Sequence of chain 1.Z:
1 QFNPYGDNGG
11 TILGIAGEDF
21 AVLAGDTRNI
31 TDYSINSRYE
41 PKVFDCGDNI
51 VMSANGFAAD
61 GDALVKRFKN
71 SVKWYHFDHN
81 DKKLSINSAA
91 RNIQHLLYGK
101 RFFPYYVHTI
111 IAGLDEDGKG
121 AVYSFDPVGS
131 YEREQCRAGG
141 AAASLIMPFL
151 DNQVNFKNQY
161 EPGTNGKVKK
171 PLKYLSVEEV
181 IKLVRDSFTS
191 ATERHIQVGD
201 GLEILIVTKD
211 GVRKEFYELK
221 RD

Sequence of chain 1.Y:
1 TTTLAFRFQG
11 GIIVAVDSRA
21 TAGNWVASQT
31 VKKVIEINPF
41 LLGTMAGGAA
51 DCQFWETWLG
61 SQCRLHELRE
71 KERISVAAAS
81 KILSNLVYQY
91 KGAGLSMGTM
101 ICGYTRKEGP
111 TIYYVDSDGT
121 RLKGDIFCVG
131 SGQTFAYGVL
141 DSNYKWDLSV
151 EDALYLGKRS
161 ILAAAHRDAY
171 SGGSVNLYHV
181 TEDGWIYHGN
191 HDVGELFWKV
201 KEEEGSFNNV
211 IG

This protein binds this small molecule.
Small molecule (SMILES): CC(C)C[C@H](NC(=O)[C@H](Cc1ccccc1)N=[N+]=[N-])C(=O)N[C@@H](C)C(=O)N[C@H](CCS(C)(=O)=O)Cc1ccc(CN)cc1

Binding-site contacts:
Ligand atom C16 contacts residue THR1 of chain 1.Y at 2.9 Å.
Ligand atom C15 contacts residue GLY47 of chain 1.Y at 3.7 Å.
Ligand atom C23 contacts residue ALA49 of chain 1.Y at 3.5 Å (hydrophobic).
Ligand atom C26 contacts residue GLY47 of chain 1.Y at 3.3 Å.
Ligand atom N22 contacts residue GLN53 of chain 1.Y at 3.4 Å (h-bond).
Ligand atom O39 contacts residue ALA49 of chain 1.Y at 3.2 Å (h-bond).
Ligand atom C19 contacts residue MET45 of chain 1.Y at 3.7 Å (hydrophobic).
Ligand atom C25 contacts residue THR1 of chain 1.Y at 1.4 Å.
Ligand atom N22 contacts residue SER130 of chain 1.Z at 3.2 Å (h-bond).
Ligand atom O31 contacts residue THR21 of chain 1.Y at 2.8 Å (h-bond).
Ligand atom C26 contacts residue THR1 of chain 1.Y at 2.5 Å.
Ligand atom N14 contacts residue GLY47 of chain 1.Y at 2.8 Å (h-bond).
Ligand atom C12 contacts residue THR21 of chain 1.Y at 3.7 Å.
Ligand atom C18 contacts residue MET45 of chain 1.Y at 3.7 Å (hydrophobic).
Ligand atom S27 contacts residue THR1 of chain 1.Y at 3.6 Å.
Ligand atom C9 contacts residue THR21 of chain 1.Y at 3.5 Å.
Ligand atom C43 contacts residue ALA27 of chain 1.Y at 3.4 Å (hydrophobic).
Ligand atom C21 contacts residue VAL31 of chain 1.Y at 3.4 Å (hydrophobic).
Ligand atom C10 contacts residue THR21 of chain 1.Y at 3.7 Å.
Ligand atom C43 contacts residue THR21 of chain 1.Y at 3.9 Å.
Ligand atom C24 contacts residue LYS33 of chain 1.Y at 3.8 Å.
Ligand atom N11 contacts residue THR21 of chain 1.Y at 2.9 Å (h-bond).
Ligand atom C17 contacts residue LYS33 of chain 1.Y at 3.7 Å.
Ligand atom N53 contacts residue ALA22 of chain 1.Y at 3.3 Å.
Ligand atom O30 contacts residue THR1 of chain 1.Y at 3.2 Å (h-bond).
Ligand atom N22 contacts residue ALA49 of chain 1.Y at 3.6 Å.
Ligand atom O30 contacts residue SER131 of chain 1.Y at 2.7 Å (h-bond).
Ligand atom O31 contacts residue ALA20 of chain 1.Y at 3.5 Å.
Ligand atom C40 contacts residue ALA49 of chain 1.Y at 3.7 Å (hydrophobic).
Ligand atom C20 contacts residue ALA49 of chain 1.Y at 3.7 Å (hydrophobic).
Ligand atom N8 contacts residue ASP126 of chain 1.Z at 3.4 Å (salt-bridge).
Ligand atom C32 contacts residue THR21 of chain 1.Y at 3.7 Å.
Ligand atom C58 contacts residue TYR106 of chain 1.Z at 3.8 Å (hydrophobic).
Ligand atom C16 contacts residue GLY47 of chain 1.Y at 3.5 Å.
Ligand atom N14 contacts residue THR1 of chain 1.Y at 3.7 Å.
Ligand atom C13 contacts residue GLY47 of chain 1.Y at 3.7 Å.
Ligand atom C15 contacts residue THR1 of chain 1.Y at 2.4 Å.
Ligand atom C12 contacts residue GLY47 of chain 1.Y at 3.5 Å.
Ligand atom C20 contacts residue VAL31 of chain 1.Y at 3.5 Å (hydrophobic).
Ligand atom C23 contacts residue VAL31 of chain 1.Y at 3.5 Å (hydrophobic).